The protein below binds the small molecule below.
Small molecule (SMILES): CC(=O)N[C@@H]1[C@@H](O)[C@H](O)[C@@H](CO)O[C@H]1O

Sequence of chain 52.K:
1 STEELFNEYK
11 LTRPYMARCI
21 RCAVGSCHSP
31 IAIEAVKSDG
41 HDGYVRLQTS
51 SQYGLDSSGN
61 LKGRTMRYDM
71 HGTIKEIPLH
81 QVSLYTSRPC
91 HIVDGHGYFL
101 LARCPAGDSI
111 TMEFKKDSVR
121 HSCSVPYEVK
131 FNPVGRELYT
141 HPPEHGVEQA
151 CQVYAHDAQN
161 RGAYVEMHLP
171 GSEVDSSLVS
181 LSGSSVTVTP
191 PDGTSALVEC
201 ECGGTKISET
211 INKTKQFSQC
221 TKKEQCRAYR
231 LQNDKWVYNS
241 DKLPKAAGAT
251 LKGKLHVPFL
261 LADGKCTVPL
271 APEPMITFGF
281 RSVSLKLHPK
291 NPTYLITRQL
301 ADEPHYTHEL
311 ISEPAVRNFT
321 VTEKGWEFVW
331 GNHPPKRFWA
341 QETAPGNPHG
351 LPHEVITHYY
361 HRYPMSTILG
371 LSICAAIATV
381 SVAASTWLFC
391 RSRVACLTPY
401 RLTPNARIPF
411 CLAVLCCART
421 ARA

Binding-site contacts:
Ligand atom O6 contacts residue ASN318 of chain 52.K at 3.0 Å (h-bond).
Ligand atom O4 contacts residue ASN318 of chain 52.K at 4.5 Å.
Ligand atom C6 contacts residue SER284 of chain 52.K at 3.4 Å.
Ligand atom O6 contacts residue SER284 of chain 52.K at 2.9 Å (h-bond).
Ligand atom C6 contacts residue ASN318 of chain 52.K at 3.2 Å.